This protein binds this small molecule.
Small molecule (SMILES): CC(=O)N[C@H]1[C@H](O[C@H]2[C@H](O)[C@@H](NC(C)=O)CO[C@@H]2CO)O[C@H](CO)[C@@H](O)[C@@H]1O

Sequence of chain 1.A:
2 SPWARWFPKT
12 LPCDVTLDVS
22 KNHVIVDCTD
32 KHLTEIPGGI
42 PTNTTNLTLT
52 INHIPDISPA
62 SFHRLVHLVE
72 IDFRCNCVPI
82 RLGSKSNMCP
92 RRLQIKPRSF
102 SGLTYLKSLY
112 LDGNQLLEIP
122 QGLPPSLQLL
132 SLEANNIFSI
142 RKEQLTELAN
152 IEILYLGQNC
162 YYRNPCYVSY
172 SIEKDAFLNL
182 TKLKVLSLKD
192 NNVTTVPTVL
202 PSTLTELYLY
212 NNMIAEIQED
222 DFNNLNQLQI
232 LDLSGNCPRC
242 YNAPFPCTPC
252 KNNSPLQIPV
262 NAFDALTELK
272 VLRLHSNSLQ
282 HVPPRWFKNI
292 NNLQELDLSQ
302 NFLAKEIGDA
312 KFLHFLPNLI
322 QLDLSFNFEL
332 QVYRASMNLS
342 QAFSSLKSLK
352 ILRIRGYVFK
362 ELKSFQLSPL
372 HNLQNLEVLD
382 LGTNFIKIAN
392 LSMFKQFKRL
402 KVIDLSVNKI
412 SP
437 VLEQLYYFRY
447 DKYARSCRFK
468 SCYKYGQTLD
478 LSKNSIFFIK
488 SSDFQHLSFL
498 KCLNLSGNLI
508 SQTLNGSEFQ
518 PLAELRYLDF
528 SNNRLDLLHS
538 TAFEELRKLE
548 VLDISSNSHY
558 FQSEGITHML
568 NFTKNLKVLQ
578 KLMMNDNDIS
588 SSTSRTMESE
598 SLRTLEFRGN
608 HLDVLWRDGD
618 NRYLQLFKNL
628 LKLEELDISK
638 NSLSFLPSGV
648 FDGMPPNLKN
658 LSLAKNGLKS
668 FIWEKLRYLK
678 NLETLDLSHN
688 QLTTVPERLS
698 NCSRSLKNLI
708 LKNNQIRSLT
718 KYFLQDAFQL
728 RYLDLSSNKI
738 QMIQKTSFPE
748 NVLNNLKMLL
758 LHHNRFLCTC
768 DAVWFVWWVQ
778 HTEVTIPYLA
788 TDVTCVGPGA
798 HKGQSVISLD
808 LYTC

Binding-site contacts:
Ligand atom O6 contacts residue VAL70 of chain 1.A at 4.5 Å.
Ligand atom C4 contacts residue GLU71 of chain 1.A at 4.2 Å.
Ligand atom C6 contacts residue GLU71 of chain 1.A at 3.8 Å.
Ligand atom C5 contacts residue GLU71 of chain 1.A at 4.0 Å.
Ligand atom O7 contacts residue LYS108 of chain 1.A at 4.5 Å.
Ligand atom C7 contacts residue ASN47 of chain 1.A at 3.4 Å.
Ligand atom O5 contacts residue ASN47 of chain 1.A at 2.2 Å (h-bond).
Ligand atom C2 contacts residue GLU71 of chain 1.A at 3.9 Å.
Ligand atom C7 contacts residue GLU71 of chain 1.A at 4.5 Å.
Ligand atom C8 contacts residue GLN129 of chain 1.A at 4.1 Å.
Ligand atom O5 contacts residue LYS22 of chain 1.A at 3.7 Å.
Ligand atom O6 contacts residue LYS22 of chain 1.A at 3.3 Å (salt-bridge).
Ligand atom C8 contacts residue ILE26 of chain 1.A at 3.8 Å (hydrophobic).
Ligand atom C4 contacts residue ASN47 of chain 1.A at 4.2 Å.
Ligand atom O5 contacts residue GLU71 of chain 1.A at 3.3 Å.
Ligand atom C5 contacts residue LYS22 of chain 1.A at 4.3 Å.
Ligand atom N2 contacts residue ASN47 of chain 1.A at 2.9 Å (h-bond).
Ligand atom C3 contacts residue HIS24 of chain 1.A at 4.3 Å.
Ligand atom O5 contacts residue VAL70 of chain 1.A at 3.6 Å.
Ligand atom O7 contacts residue ASN47 of chain 1.A at 3.4 Å (h-bond).
Ligand atom C7 contacts residue ILE26 of chain 1.A at 4.3 Å (hydrophobic).
Ligand atom C3 contacts residue ASN47 of chain 1.A at 3.7 Å.
Ligand atom O6 contacts residue GLU71 of chain 1.A at 2.8 Å (salt-bridge).
Ligand atom O7 contacts residue GLU71 of chain 1.A at 3.6 Å.
Ligand atom C8 contacts residue SER109 of chain 1.A at 3.3 Å.
Ligand atom C8 contacts residue LYS108 of chain 1.A at 4.3 Å.
Ligand atom C5 contacts residue HIS24 of chain 1.A at 4.4 Å.
Ligand atom C1 contacts residue HIS24 of chain 1.A at 4.2 Å.
Ligand atom C5 contacts residue ASN47 of chain 1.A at 3.5 Å.
Ligand atom O6 contacts residue SER109 of chain 1.A at 2.7 Å (h-bond).
Ligand atom C6 contacts residue SER109 of chain 1.A at 3.8 Å.
Ligand atom C1 contacts residue VAL70 of chain 1.A at 4.0 Å (hydrophobic).
Ligand atom C2 contacts residue ASN47 of chain 1.A at 2.4 Å.
Ligand atom C6 contacts residue VAL70 of chain 1.A at 3.9 Å (hydrophobic).
Ligand atom C1 contacts residue ASN47 of chain 1.A at 1.4 Å.
Ligand atom C1 contacts residue GLU71 of chain 1.A at 3.9 Å.
Ligand atom C6 contacts residue LYS22 of chain 1.A at 3.8 Å.
Ligand atom C7 contacts residue SER109 of chain 1.A at 4.4 Å.
Ligand atom C5 contacts residue VAL70 of chain 1.A at 3.8 Å (hydrophobic).